Sequence of chain 57.F:
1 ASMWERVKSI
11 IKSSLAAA

Binding-site contacts:
Ligand atom C5 contacts residue A4 of chain 8.G at 2.8 Å.
Ligand atom C4 contacts residue A4 of chain 8.G at 3.2 Å.
Ligand atom OP1 contacts residue LYS68 of chain 57.C at 3.2 Å (salt-bridge).
Ligand atom O2 contacts residue U1 of chain 8.G at 2.9 Å (h-bond).
Ligand atom N3 contacts residue C6 of chain 8.G at 3.2 Å (h-bond).
Ligand atom N1 contacts residue U3 of chain 8.G at 3.8 Å.
Ligand atom C2 contacts residue GLN61 of chain 57.C at 3.9 Å.
Ligand atom O2' contacts residue LEU64 of chain 57.C at 3.9 Å.
Ligand atom N6 contacts residue U2 of chain 8.G at 2.6 Å (h-bond).
Ligand atom O4 contacts residue U1 of chain 8.G at 2.8 Å (h-bond).
Ligand atom N3 contacts residue A4 of chain 8.G at 3.8 Å.
Ligand atom C5 contacts residue U5 of chain 8.G at 3.9 Å.
Ligand atom C2 contacts residue U2 of chain 8.G at 3.6 Å.
Ligand atom N3 contacts residue U1 of chain 8.G at 3.8 Å.
Ligand atom OP1 contacts residue PHE76 of chain 57.C at 3.7 Å.
Ligand atom OP2 contacts residue LYS8 of chain 57.F at 3.8 Å.
Ligand atom O2 contacts residue U2 of chain 8.G at 3.6 Å.
Ligand atom N3 contacts residue U2 of chain 8.G at 3.6 Å.
Ligand atom C2 contacts residue A4 of chain 8.G at 3.9 Å.
Ligand atom C4 contacts residue U1 of chain 8.G at 3.7 Å.
Ligand atom C4 contacts residue U5 of chain 8.G at 3.7 Å.
Ligand atom C2 contacts residue U1 of chain 8.G at 3.9 Å.
Ligand atom N3 contacts residue U5 of chain 8.G at 3.6 Å.
Ligand atom N1 contacts residue U2 of chain 8.G at 2.8 Å.
Ligand atom O4 contacts residue U5 of chain 8.G at 2.8 Å (h-bond).
Ligand atom OP1 contacts residue LYS8 of chain 57.F at 3.1 Å.
Ligand atom N3 contacts residue GLN61 of chain 57.C at 3.6 Å.
Ligand atom C6 contacts residue A4 of chain 8.G at 3.7 Å.
Ligand atom O2' contacts residue THR57 of chain 57.C at 3.2 Å.
Ligand atom O2 contacts residue C6 of chain 8.G at 2.9 Å (h-bond).
Ligand atom N1 contacts residue U5 of chain 8.G at 3.7 Å.
Ligand atom OP1 contacts residue LEU56 of chain 57.C at 2.8 Å.
Ligand atom C2 contacts residue C6 of chain 8.G at 3.4 Å.
Ligand atom C6 contacts residue U2 of chain 8.G at 3.4 Å.
Ligand atom O4 contacts residue A4 of chain 8.G at 2.6 Å (h-bond).
Ligand atom OP1 contacts residue LYS12 of chain 57.F at 3.9 Å.
Ligand atom N3 contacts residue U1 of chain 8.G at 3.9 Å.
Ligand atom O2 contacts residue GLN61 of chain 57.C at 3.9 Å.
Ligand atom C6 contacts residue U5 of chain 8.G at 3.6 Å.
Ligand atom C2 contacts residue U3 of chain 8.G at 3.8 Å.

Sequence of chain 57.C:
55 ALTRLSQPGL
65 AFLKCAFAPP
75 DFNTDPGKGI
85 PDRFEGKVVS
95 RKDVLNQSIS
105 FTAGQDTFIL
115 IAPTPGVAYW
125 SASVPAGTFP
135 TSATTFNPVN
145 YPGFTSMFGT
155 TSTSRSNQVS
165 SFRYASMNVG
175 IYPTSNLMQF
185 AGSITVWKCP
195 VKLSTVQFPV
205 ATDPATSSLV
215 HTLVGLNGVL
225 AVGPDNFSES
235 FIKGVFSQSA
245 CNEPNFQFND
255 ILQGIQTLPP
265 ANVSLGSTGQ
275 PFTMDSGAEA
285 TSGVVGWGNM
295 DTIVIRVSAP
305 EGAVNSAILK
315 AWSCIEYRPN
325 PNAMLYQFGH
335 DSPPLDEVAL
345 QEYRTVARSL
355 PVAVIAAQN

Sequence of chain 8.C:
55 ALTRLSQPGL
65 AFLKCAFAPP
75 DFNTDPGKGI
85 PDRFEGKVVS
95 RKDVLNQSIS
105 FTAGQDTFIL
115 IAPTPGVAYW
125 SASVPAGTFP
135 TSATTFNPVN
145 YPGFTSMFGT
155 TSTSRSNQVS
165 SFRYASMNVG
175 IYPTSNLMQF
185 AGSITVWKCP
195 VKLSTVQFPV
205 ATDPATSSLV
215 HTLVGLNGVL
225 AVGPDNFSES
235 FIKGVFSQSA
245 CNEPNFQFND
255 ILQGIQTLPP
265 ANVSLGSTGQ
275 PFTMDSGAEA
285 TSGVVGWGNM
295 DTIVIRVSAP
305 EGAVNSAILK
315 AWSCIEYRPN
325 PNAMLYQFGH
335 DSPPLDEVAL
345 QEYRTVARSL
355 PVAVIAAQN

This small molecule binds to this protein.
Small molecule (SMILES): Nc1ccn([C@@H]2O[C@H](CO[P](=O)(O)O[C@H]3[C@@H](O)[C@H](n4ccc(=O)[nH]c4=O)O[C@@H]3CO[P](=O)(O)O[C@H]3[C@@H](O)[C@H](n4cnc5c(N)ncnc54)O[C@@H]3CO)[C@@H](O[P](=O)(O)OC[C@H]3O[C@@H](n4ccc(=O)[nH]c4=O)[C@H](O)[C@@H]3O)[C@H]2O)c(=O)n1.O=c1ccn([C@@H]2O[C@H](CO[P](=O)(O)O[C@H]3[C@@H](O)[C@H](n4ccc(=O)[nH]c4=O)O[C@@H]3CO[P](=O)(O)O[C@H]3[C@@H](O)[C@H](n4ccc(=O)[nH]c4=O)O[C@@H]3CO)[C@@H](O)[C@H]2O)c(=O)[nH]1